Sequence of chain 1.F:
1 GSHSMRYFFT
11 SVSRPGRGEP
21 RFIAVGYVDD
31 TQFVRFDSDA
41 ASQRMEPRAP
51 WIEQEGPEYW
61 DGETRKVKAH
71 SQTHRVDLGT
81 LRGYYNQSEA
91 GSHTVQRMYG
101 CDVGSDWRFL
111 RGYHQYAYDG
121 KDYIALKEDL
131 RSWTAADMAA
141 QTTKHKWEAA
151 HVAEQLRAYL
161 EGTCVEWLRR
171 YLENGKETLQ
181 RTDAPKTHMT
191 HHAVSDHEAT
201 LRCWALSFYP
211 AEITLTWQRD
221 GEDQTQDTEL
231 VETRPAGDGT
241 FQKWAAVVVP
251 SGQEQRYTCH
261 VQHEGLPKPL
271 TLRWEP

Sequence of chain 1.J:
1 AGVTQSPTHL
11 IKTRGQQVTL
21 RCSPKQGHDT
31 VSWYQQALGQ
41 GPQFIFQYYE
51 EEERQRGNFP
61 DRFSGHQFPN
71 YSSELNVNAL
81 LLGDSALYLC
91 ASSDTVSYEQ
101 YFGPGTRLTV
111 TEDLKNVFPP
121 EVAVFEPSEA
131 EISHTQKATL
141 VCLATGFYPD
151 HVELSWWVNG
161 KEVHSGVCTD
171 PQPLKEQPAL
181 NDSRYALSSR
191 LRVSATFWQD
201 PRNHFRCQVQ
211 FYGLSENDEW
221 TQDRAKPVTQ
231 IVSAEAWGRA

This small molecule binds to this protein.
Small molecule (SMILES): CC[C@H](C)[C@H](NC(=O)[C@@H](NC(=O)[C@H](CC(N)=O)NC(=O)[C@H](Cc1ccc(O)cc1)NC(=O)[C@H](CC(C)C)NC(=O)[C@@H](N)CO)[C@@H](C)O)C(=O)N[C@@H](C)C(=O)N[C@H](C(=O)N[C@@H](CC(C)C)C(=O)O)[C@@H](C)O

Binding-site contacts:
Ligand atom CB contacts residue GLU63 of chain 1.F at 3.5 Å.
Ligand atom N contacts residue GLU63 of chain 1.F at 3.1 Å (salt-bridge).
Ligand atom CB contacts residue TYR99 of chain 1.F at 3.3 Å (hydrophobic).
Ligand atom N contacts residue THR95 of chain 1.J at 3.1 Å (h-bond).
Ligand atom CA contacts residue TYR171 of chain 1.F at 3.4 Å (hydrophobic).
Ligand atom O contacts residue LYS66 of chain 1.F at 2.8 Å (salt-bridge).
Ligand atom CB contacts residue TYR171 of chain 1.F at 3.5 Å (hydrophobic).
Ligand atom N contacts residue ASP77 of chain 1.F at 3.1 Å (salt-bridge).
Ligand atom CD1 contacts residue TYR159 of chain 1.F at 3.5 Å (hydrophobic).
Ligand atom N contacts residue MET5 of chain 1.F at 3.5 Å (h-bond).
Ligand atom OG contacts residue GLU63 of chain 1.F at 2.8 Å (salt-bridge).
Ligand atom CA contacts residue THR95 of chain 1.J at 3.2 Å.
Ligand atom OD1 contacts residue ASN93 of chain 1.I at 2.9 Å (h-bond).
Ligand atom ND2 contacts residue GLY95 of chain 1.I at 2.9 Å (h-bond).
Ligand atom O contacts residue TYR96 of chain 1.I at 2.8 Å (h-bond).
Ligand atom N contacts residue TYR171 of chain 1.F at 2.7 Å (h-bond).
Ligand atom C contacts residue TYR7 of chain 1.F at 3.5 Å (hydrophobic).
Ligand atom OG1 contacts residue GLN155 of chain 1.F at 3.4 Å (h-bond).
Ligand atom O contacts residue TYR98 of chain 1.J at 2.4 Å (h-bond).
Ligand atom OG contacts residue LYS66 of chain 1.F at 3.1 Å (salt-bridge).
Ligand atom N contacts residue ASN93 of chain 1.I at 3.4 Å (h-bond).
Ligand atom N contacts residue TYR99 of chain 1.F at 3.2 Å (h-bond).
Ligand atom OH contacts residue LEU156 of chain 1.F at 3.5 Å (h-bond).
Ligand atom N contacts residue TYR7 of chain 1.F at 3.0 Å (h-bond).
Ligand atom OD1 contacts residue GLN30 of chain 1.I at 3.0 Å (h-bond).
Ligand atom O contacts residue TRP147 of chain 1.F at 3.0 Å (h-bond).
Ligand atom ND2 contacts residue THR92 of chain 1.I at 3.3 Å (h-bond).
Ligand atom OXT contacts residue LYS146 of chain 1.F at 2.8 Å.
Ligand atom O contacts residue TYR159 of chain 1.F at 2.7 Å (h-bond).
Ligand atom OH contacts residue GLN155 of chain 1.F at 3.5 Å.
Ligand atom CD1 contacts residue LYS66 of chain 1.F at 3.3 Å.
Ligand atom C contacts residue TYR98 of chain 1.J at 3.5 Å (hydrophobic).
Ligand atom CG contacts residue ASN93 of chain 1.I at 3.3 Å.
Ligand atom O contacts residue HIS70 of chain 1.F at 3.3 Å.
Ligand atom CA contacts residue TYR7 of chain 1.F at 3.1 Å (hydrophobic).
Ligand atom C contacts residue TYR98 of chain 1.J at 3.5 Å (hydrophobic).
Ligand atom CG2 contacts residue TYR98 of chain 1.J at 3.4 Å (hydrophobic).
Ligand atom CA contacts residue GLU63 of chain 1.F at 3.4 Å.
Ligand atom OG1 contacts residue THR95 of chain 1.J at 3.0 Å (h-bond).
Ligand atom O contacts residue ASN93 of chain 1.I at 3.2 Å (h-bond).

Sequence of chain 1.I:
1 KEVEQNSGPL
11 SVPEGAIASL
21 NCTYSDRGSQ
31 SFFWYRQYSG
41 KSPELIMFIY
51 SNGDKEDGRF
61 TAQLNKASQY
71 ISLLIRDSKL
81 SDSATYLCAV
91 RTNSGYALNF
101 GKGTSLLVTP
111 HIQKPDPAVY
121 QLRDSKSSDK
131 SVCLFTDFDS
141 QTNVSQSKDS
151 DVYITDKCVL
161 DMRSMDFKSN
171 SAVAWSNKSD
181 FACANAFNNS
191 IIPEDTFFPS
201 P